Sequence of chain 30.E:
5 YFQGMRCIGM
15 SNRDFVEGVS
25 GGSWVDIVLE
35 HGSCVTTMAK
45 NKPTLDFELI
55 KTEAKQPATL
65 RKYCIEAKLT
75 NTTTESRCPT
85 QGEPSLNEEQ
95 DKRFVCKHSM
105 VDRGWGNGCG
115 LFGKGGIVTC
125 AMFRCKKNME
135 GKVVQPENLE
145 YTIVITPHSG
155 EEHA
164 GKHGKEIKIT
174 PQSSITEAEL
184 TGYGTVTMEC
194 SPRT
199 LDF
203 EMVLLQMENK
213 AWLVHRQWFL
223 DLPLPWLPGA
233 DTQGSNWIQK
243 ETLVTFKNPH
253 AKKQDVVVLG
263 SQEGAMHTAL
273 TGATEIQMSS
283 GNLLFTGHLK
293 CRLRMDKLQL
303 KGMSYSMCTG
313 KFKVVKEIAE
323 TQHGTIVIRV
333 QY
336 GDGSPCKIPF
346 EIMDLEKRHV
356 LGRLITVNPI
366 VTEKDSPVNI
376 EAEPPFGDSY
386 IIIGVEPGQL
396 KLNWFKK

Sequence of chain 30.F:
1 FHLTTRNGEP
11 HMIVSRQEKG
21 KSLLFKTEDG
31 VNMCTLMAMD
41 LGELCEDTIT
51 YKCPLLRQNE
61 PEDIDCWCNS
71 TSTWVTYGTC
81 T

Binding-site contacts:
Ligand atom C4 contacts residue ASN75 of chain 30.E at 4.0 Å.
Ligand atom C7 contacts residue MET126 of chain 30.E at 3.8 Å (hydrophobic).
Ligand atom C5 contacts residue NAG1 of chain 30.Z at 3.7 Å.
Ligand atom O5 contacts residue THR48 of chain 30.F at 4.0 Å.
Ligand atom C2 contacts residue ASN75 of chain 30.E at 2.6 Å.
Ligand atom C6 contacts residue CYS45 of chain 30.F at 4.4 Å (hydrophobic).
Ligand atom N2 contacts residue ASN75 of chain 30.E at 3.0 Å (h-bond).
Ligand atom O4 contacts residue NAG1 of chain 30.Z at 1.6 Å.
Ligand atom C1 contacts residue ASN75 of chain 30.E at 1.3 Å.
Ligand atom O6 contacts residue THR48 of chain 30.F at 4.0 Å.
Ligand atom O6 contacts residue NAG1 of chain 30.Z at 4.1 Å.
Ligand atom C3 contacts residue NAG1 of chain 30.Z at 3.3 Å.
Ligand atom O3 contacts residue NAG1 of chain 30.Z at 2.4 Å (h-bond).
Ligand atom C2 contacts residue NAG1 of chain 30.Z at 4.1 Å.
Ligand atom C8 contacts residue ASN75 of chain 30.E at 3.0 Å.
Ligand atom C6 contacts residue THR48 of chain 30.F at 4.4 Å.
Ligand atom O6 contacts residue GLU46 of chain 30.F at 3.8 Å.
Ligand atom C8 contacts residue MET126 of chain 30.E at 3.7 Å (hydrophobic).
Ligand atom O6 contacts residue CYS45 of chain 30.F at 3.4 Å (h-bond).
Ligand atom O7 contacts residue MET126 of chain 30.E at 3.1 Å.
Ligand atom C6 contacts residue ASN75 of chain 30.E at 3.8 Å.
Ligand atom C3 contacts residue ASN75 of chain 30.E at 3.5 Å.
Ligand atom C4 contacts residue NAG1 of chain 30.Z at 2.9 Å.
Ligand atom C8 contacts residue PHE98 of chain 30.E at 3.6 Å (hydrophobic).
Ligand atom O6 contacts residue ASN75 of chain 30.E at 3.8 Å.
Ligand atom C7 contacts residue ASN75 of chain 30.E at 2.8 Å.
Ligand atom C6 contacts residue NAG1 of chain 30.Z at 3.4 Å.
Ligand atom C5 contacts residue ASN75 of chain 30.E at 3.2 Å.
Ligand atom O5 contacts residue ASN75 of chain 30.E at 2.1 Å (h-bond).
Ligand atom O7 contacts residue ASN75 of chain 30.E at 3.2 Å (h-bond).

This protein binds this small molecule.
Small molecule (SMILES): CC(=O)N[C@@H]1[C@@H](O)[C@H](O)[C@@H](CO)O[C@H]1O